Sequence of chain 1.D:
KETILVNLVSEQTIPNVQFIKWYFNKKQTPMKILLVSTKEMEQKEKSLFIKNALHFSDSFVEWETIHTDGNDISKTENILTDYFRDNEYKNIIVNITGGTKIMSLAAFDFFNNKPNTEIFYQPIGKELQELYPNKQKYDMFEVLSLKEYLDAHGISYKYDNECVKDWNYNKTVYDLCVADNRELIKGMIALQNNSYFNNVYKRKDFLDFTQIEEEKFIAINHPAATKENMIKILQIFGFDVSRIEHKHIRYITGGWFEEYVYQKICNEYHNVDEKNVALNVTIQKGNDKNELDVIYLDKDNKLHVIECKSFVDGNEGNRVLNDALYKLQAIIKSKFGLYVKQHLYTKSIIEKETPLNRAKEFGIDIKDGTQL

A protein and the small-molecule ligand that binds it are described below.
Small molecule (SMILES): Nc1ncnc2c1ncn2[C@@H]1O[C@@H]2CO[P](=O)(O)O[C@H]3[C@@H](O)[C@H](n4cnc5c(N)ncnc54)O[C@@H]3CO[P](=O)(O)O[C@H]3[C@@H](O)[C@H](n4cnc5c(N)ncnc54)O[C@@H]3CO[P](=O)(O)O[C@H]3[C@@H](O)[C@H](n4cnc5c(N)ncnc54)O[C@@H]3CO[P](=O)(O)O[C@H]2[C@H]1O

Binding-site contacts:
Ligand atom C4 contacts residue PRO16 of chain 1.C at 3.3 Å (hydrophobic).
Ligand atom O4' contacts residue THR101 of chain 1.D at 3.3 Å.
Ligand atom OP2 contacts residue LYS102 of chain 1.C at 2.7 Å (salt-bridge).
Ligand atom C4 contacts residue THR101 of chain 1.C at 3.4 Å.
Ligand atom O4' contacts residue GLY100 of chain 1.D at 3.2 Å (h-bond).
Ligand atom OP1 contacts residue TYR122 of chain 1.C at 3.0 Å (h-bond).
Ligand atom C2 contacts residue MET42 of chain 1.D at 3.3 Å (hydrophobic).
Ligand atom O5' contacts residue THR101 of chain 1.D at 3.2 Å (h-bond).
Ligand atom C4' contacts residue GLY100 of chain 1.C at 3.4 Å.
Ligand atom OP1 contacts residue LYS102 of chain 1.C at 3.0 Å (salt-bridge).
Ligand atom N7 contacts residue ILE125 of chain 1.D at 3.3 Å.
Ligand atom C2 contacts residue THR39 of chain 1.C at 3.3 Å.
Ligand atom N1 contacts residue THR39 of chain 1.D at 2.9 Å (h-bond).
Ligand atom O2' contacts residue GLU12 of chain 1.D at 3.1 Å.
Ligand atom OP1 contacts residue TYR122 of chain 1.D at 2.6 Å (h-bond).
Ligand atom OP2 contacts residue GLN13 of chain 1.D at 3.1 Å (h-bond).
Ligand atom C8 contacts residue ILE125 of chain 1.D at 3.4 Å (hydrophobic).
Ligand atom O2' contacts residue GLU12 of chain 1.C at 3.3 Å.
Ligand atom OP2 contacts residue GLN13 of chain 1.C at 3.1 Å (h-bond).
Ligand atom C8 contacts residue GLN123 of chain 1.C at 3.1 Å.
Ligand atom OP2 contacts residue LYS102 of chain 1.D at 2.7 Å (salt-bridge).
Ligand atom C2 contacts residue MET42 of chain 1.C at 3.1 Å (hydrophobic).
Ligand atom OP1 contacts residue LYS102 of chain 1.D at 3.1 Å (salt-bridge).
Ligand atom N1 contacts residue THR39 of chain 1.C at 2.7 Å (h-bond).
Ligand atom O2' contacts residue ILE125 of chain 1.C at 3.5 Å.
Ligand atom C2 contacts residue MET104 of chain 1.D at 3.2 Å (hydrophobic).
Ligand atom N6 contacts residue GLU41 of chain 1.C at 3.1 Å (salt-bridge).
Ligand atom C2 contacts residue GLN13 of chain 1.C at 3.4 Å.
Ligand atom O4' contacts residue THR101 of chain 1.C at 3.4 Å.
Ligand atom OP2 contacts residue SER11 of chain 1.C at 2.7 Å (h-bond).
Ligand atom OP1 contacts residue THR101 of chain 1.D at 2.8 Å (h-bond).
Ligand atom C2 contacts residue THR39 of chain 1.D at 3.4 Å.
Ligand atom O4' contacts residue GLY100 of chain 1.C at 3.0 Å (h-bond).
Ligand atom O4' contacts residue PRO16 of chain 1.C at 3.5 Å.
Ligand atom N9 contacts residue THR101 of chain 1.C at 3.4 Å.
Ligand atom C8 contacts residue GLN123 of chain 1.D at 3.1 Å.
Ligand atom C8 contacts residue ILE125 of chain 1.C at 3.5 Å (hydrophobic).
Ligand atom C8 contacts residue THR101 of chain 1.C at 3.4 Å.
Ligand atom OP2 contacts residue SER11 of chain 1.D at 2.8 Å (h-bond).
Ligand atom C4 contacts residue PRO16 of chain 1.D at 3.3 Å (hydrophobic).

Sequence of chain 1.C:
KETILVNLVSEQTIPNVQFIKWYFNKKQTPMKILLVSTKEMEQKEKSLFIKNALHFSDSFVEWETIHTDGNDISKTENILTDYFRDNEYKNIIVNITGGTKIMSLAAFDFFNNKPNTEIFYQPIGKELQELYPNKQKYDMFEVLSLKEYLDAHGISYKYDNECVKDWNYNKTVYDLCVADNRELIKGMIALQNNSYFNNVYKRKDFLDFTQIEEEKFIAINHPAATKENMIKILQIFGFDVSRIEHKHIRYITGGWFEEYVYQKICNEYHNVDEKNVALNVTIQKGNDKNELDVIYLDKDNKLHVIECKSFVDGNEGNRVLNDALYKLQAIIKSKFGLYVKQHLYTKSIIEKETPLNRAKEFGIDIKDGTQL